Sequence of chain 1.B:
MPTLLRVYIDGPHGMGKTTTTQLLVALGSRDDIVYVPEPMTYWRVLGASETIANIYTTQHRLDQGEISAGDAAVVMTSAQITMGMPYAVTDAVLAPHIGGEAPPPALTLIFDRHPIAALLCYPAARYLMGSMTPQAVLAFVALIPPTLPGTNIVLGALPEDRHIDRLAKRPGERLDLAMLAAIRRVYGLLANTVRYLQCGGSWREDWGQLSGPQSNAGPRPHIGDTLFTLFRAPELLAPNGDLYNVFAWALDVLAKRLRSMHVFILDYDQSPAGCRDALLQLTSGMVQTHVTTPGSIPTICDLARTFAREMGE

Binding-site contacts:
Ligand atom C25 contacts residue TYR128 of chain 1.B at 3.9 Å (hydrophobic).
Ligand atom O01 contacts residue ARG119 of chain 1.B at 3.8 Å.
Ligand atom O20 contacts residue ILE56 of chain 1.B at 3.8 Å.
Ligand atom N21 contacts residue TYR128 of chain 1.B at 3.3 Å.
Ligand atom C19 contacts residue TYR128 of chain 1.B at 3.4 Å (hydrophobic).
Ligand atom C13 contacts residue TYR57 of chain 1.B at 3.6 Å (hydrophobic).
Ligand atom F15 contacts residue ARG119 of chain 1.B at 3.3 Å.
Ligand atom C19 contacts residue GLN81 of chain 1.B at 3.9 Å.
Ligand atom C13 contacts residue HIS14 of chain 1.B at 3.6 Å.
Ligand atom F15 contacts residue TYR128 of chain 1.B at 2.9 Å.
Ligand atom C03 contacts residue GLU181 of chain 1.B at 3.9 Å.
Ligand atom O24 contacts residue GLN81 of chain 1.B at 2.9 Å (h-bond).
Ligand atom N18 contacts residue MET84 of chain 1.B at 3.6 Å.
Ligand atom C06 contacts residue GLU181 of chain 1.B at 3.4 Å.
Ligand atom C26 contacts residue MET84 of chain 1.B at 3.5 Å (hydrophobic).
Ligand atom C19 contacts residue MET84 of chain 1.B at 3.8 Å (hydrophobic).
Ligand atom C23 contacts residue GLN81 of chain 1.B at 3.5 Å.
Ligand atom C03 contacts residue GLU39 of chain 1.B at 3.8 Å.
Ligand atom C23 contacts residue TYR128 of chain 1.B at 3.4 Å (hydrophobic).
Ligand atom O24 contacts residue MET84 of chain 1.B at 3.9 Å.
Ligand atom C09 contacts residue GLU181 of chain 1.B at 3.2 Å.
Ligand atom C29 contacts residue ARG119 of chain 1.B at 3.4 Å.
Ligand atom C09 contacts residue HIS14 of chain 1.B at 3.7 Å.
Ligand atom O01 contacts residue GLU39 of chain 1.B at 2.8 Å (salt-bridge).
Ligand atom O20 contacts residue TYR128 of chain 1.B at 3.6 Å.
Ligand atom C13 contacts residue TYR128 of chain 1.B at 3.8 Å (hydrophobic).
Ligand atom C29 contacts residue TYR88 of chain 1.B at 3.8 Å (hydrophobic).
Ligand atom O08 contacts residue ILE53 of chain 1.B at 3.8 Å.
Ligand atom O24 contacts residue TYR128 of chain 1.B at 3.4 Å.
Ligand atom N18 contacts residue TYR128 of chain 1.B at 3.9 Å.
Ligand atom C25 contacts residue MET84 of chain 1.B at 3.7 Å (hydrophobic).
Ligand atom O11 contacts residue GLU181 of chain 1.B at 2.6 Å (salt-bridge).
Ligand atom O11 contacts residue TYR57 of chain 1.B at 2.5 Å (h-bond).
Ligand atom C06 contacts residue ILE53 of chain 1.B at 3.7 Å (hydrophobic).
Ligand atom N21 contacts residue GLN81 of chain 1.B at 2.9 Å (h-bond).
Ligand atom O24 contacts residue ALA124 of chain 1.B at 3.3 Å.
Ligand atom C09 contacts residue TYR57 of chain 1.B at 3.5 Å (hydrophobic).
Ligand atom C29 contacts residue ALA123 of chain 1.B at 3.8 Å (hydrophobic).
Ligand atom F15 contacts residue HIS14 of chain 1.B at 3.4 Å.
Ligand atom O08 contacts residue MET84 of chain 1.B at 3.8 Å.

The protein below binds the small molecule below.
Small molecule (SMILES): C#Cc1cn([C@@H]2O[C@H](CO)[C@@H](O)[C@@H]2F)c(=O)[nH]c1=O